Sequence of chain 1.A:
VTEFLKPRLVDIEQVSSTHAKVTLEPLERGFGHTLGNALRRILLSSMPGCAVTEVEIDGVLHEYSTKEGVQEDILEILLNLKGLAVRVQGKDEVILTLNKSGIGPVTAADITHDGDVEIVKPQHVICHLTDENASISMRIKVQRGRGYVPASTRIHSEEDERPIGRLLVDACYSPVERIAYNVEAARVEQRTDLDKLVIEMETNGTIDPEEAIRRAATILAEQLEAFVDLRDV

Binding-site contacts:
Ligand atom C14 contacts residue GLU962 of chain 1.C at 3.8 Å.
Ligand atom C17 contacts residue ILE966 of chain 1.C at 3.7 Å (hydrophobic).
Ligand atom C16 contacts residue GLN965 of chain 1.C at 4.2 Å.
Ligand atom C11 contacts residue TYR726 of chain 1.C at 4.0 Å (hydrophobic).
Ligand atom C11 contacts residue ARG731 of chain 1.C at 3.8 Å.
Ligand atom O4 contacts residue ASP135 of chain 1.A at 4.3 Å.
Ligand atom C13 contacts residue ASP135 of chain 1.A at 4.5 Å.
Ligand atom C18 contacts residue ILE966 of chain 1.C at 3.8 Å (hydrophobic).
Ligand atom C12 contacts residue ASP135 of chain 1.A at 3.2 Å.
Ligand atom C15 contacts residue ARG731 of chain 1.C at 4.4 Å.
Ligand atom C10 contacts residue GLN725 of chain 1.C at 4.2 Å.
Ligand atom C7 contacts residue ALA969 of chain 1.C at 4.3 Å (hydrophobic).
Ligand atom C2 contacts residue ARG731 of chain 1.C at 4.4 Å.
Ligand atom C8 contacts residue ALA969 of chain 1.C at 4.1 Å (hydrophobic).
Ligand atom C22 contacts residue GLN725 of chain 1.C at 3.9 Å.
Ligand atom C23 contacts residue GLN725 of chain 1.C at 3.3 Å.
Ligand atom O3 contacts residue GLN965 of chain 1.C at 3.6 Å.
Ligand atom O2 contacts residue GLU962 of chain 1.C at 4.5 Å.
Ligand atom C10 contacts residue ILE966 of chain 1.C at 4.4 Å (hydrophobic).
Ligand atom C7 contacts residue ILE966 of chain 1.C at 4.3 Å (hydrophobic).
Ligand atom C17 contacts residue GLN965 of chain 1.C at 4.1 Å.
Ligand atom C24 contacts residue GLN725 of chain 1.C at 4.1 Å.
Ligand atom C1 contacts residue ARG731 of chain 1.C at 4.4 Å.
Ligand atom C11 contacts residue ILE966 of chain 1.C at 3.6 Å (hydrophobic).
Ligand atom C13 contacts residue GLU962 of chain 1.C at 3.9 Å.
Ligand atom C3 contacts residue TYR726 of chain 1.C at 3.7 Å (hydrophobic).
Ligand atom C3 contacts residue ASP135 of chain 1.A at 4.3 Å.
Ligand atom C16 contacts residue GLU962 of chain 1.C at 3.6 Å.
Ligand atom C15 contacts residue GLU962 of chain 1.C at 3.8 Å.
Ligand atom C16 contacts residue ILE966 of chain 1.C at 3.7 Å (hydrophobic).
Ligand atom C12 contacts residue GLU72 of chain 1.A at 4.3 Å.
Ligand atom C1 contacts residue TYR726 of chain 1.C at 3.8 Å (hydrophobic).
Ligand atom C13 contacts residue GLU72 of chain 1.A at 4.3 Å.
Ligand atom C10 contacts residue TYR726 of chain 1.C at 4.5 Å (hydrophobic).
Ligand atom C1 contacts residue ASP135 of chain 1.A at 4.0 Å.
Ligand atom C1 contacts residue GLU72 of chain 1.A at 4.1 Å.
Ligand atom C20 contacts residue GLN725 of chain 1.C at 4.2 Å.

Sequence of chain 1.C:
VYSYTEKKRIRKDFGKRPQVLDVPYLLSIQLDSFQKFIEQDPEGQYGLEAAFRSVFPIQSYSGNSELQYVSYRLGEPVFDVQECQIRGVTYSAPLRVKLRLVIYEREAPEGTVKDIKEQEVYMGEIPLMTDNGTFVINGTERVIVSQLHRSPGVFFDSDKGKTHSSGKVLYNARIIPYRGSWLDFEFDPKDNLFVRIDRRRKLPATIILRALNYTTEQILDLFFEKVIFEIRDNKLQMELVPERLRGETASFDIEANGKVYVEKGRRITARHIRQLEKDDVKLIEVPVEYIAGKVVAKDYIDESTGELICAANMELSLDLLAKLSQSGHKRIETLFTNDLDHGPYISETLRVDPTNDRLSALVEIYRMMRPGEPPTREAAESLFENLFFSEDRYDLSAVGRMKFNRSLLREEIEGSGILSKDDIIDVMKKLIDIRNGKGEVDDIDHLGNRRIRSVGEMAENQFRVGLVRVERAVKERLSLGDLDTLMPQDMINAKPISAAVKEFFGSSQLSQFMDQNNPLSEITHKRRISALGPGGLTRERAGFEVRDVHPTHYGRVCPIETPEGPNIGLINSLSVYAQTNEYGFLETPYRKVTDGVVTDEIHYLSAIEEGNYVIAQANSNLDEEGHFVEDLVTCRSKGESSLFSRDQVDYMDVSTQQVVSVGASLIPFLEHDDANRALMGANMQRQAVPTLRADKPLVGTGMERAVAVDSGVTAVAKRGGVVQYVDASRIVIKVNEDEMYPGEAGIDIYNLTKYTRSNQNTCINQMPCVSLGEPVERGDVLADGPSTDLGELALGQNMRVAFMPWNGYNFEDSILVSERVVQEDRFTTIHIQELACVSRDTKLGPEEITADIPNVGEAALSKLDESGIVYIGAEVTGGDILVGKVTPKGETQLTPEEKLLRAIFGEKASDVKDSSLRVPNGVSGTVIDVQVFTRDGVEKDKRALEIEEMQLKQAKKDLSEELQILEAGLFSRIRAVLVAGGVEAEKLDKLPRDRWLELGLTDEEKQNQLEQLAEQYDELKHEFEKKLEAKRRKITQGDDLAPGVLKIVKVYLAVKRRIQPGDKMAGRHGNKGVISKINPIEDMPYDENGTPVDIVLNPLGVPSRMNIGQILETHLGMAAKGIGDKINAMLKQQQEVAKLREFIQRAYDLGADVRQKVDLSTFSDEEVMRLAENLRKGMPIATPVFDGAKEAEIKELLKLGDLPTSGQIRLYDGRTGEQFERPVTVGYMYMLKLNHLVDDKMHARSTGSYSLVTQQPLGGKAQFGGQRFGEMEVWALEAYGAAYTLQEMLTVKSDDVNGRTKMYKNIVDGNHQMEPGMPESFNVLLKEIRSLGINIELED

The small molecule below binds the protein below.
Small molecule (SMILES): C[C@H](CCC(=O)NCCC[N+](C)(C)CC(O)CS(=O)(=O)O)[C@H]1CC[C@H]2[C@@H]3[C@H](O)C[C@@H]4C[C@H](O)CC[C@]4(C)[C@H]3C[C@H](O)[C@]12C